Sequence of chain 1.D:
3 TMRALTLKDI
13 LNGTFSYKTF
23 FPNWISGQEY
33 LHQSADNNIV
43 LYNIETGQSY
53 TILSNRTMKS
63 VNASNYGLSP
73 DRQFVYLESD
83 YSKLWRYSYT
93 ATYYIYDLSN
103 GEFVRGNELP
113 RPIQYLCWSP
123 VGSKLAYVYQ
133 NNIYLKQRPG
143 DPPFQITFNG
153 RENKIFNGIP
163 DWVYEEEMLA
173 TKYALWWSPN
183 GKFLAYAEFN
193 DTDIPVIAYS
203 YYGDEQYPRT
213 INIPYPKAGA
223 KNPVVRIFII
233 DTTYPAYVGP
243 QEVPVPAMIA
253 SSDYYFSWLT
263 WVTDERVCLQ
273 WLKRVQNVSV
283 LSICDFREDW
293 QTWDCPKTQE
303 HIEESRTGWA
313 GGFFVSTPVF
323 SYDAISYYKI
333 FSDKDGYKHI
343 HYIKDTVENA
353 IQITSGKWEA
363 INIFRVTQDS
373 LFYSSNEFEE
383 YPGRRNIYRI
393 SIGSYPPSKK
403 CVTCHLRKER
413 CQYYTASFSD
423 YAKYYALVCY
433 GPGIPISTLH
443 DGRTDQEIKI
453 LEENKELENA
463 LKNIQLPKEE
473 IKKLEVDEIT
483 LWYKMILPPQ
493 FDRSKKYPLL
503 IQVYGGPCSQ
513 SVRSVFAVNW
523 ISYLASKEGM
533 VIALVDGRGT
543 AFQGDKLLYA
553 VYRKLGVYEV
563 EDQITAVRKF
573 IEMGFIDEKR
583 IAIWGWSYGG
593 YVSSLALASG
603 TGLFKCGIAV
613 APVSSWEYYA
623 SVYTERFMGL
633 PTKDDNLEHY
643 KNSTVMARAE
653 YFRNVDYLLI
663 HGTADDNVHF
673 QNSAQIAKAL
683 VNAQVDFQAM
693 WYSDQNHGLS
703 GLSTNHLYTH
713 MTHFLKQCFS

Binding-site contacts:
Ligand atom N2 contacts residue ASN14 of chain 1.D at 2.9 Å (h-bond).
Ligand atom C1 contacts residue THR16 of chain 1.D at 3.9 Å.
Ligand atom O5 contacts residue ASN14 of chain 1.D at 2.3 Å (h-bond).
Ligand atom C3 contacts residue ASN14 of chain 1.D at 3.8 Å.
Ligand atom O5 contacts residue THR16 of chain 1.D at 3.6 Å.
Ligand atom C1 contacts residue ASN14 of chain 1.D at 1.4 Å.
Ligand atom C7 contacts residue ASN14 of chain 1.D at 3.8 Å.
Ligand atom O5 contacts residue GLY15 of chain 1.D at 4.1 Å.
Ligand atom C6 contacts residue THR16 of chain 1.D at 4.2 Å.
Ligand atom O7 contacts residue ASN14 of chain 1.D at 4.2 Å.
Ligand atom C6 contacts residue GLY15 of chain 1.D at 4.1 Å.
Ligand atom C2 contacts residue ASN14 of chain 1.D at 2.5 Å.
Ligand atom C2 contacts residue THR16 of chain 1.D at 4.2 Å.
Ligand atom O6 contacts residue GLY15 of chain 1.D at 3.2 Å (h-bond).
Ligand atom O6 contacts residue THR16 of chain 1.D at 4.2 Å.
Ligand atom C4 contacts residue ASN14 of chain 1.D at 4.2 Å.
Ligand atom C5 contacts residue ASN14 of chain 1.D at 3.6 Å.

A small-molecule ligand and the protein it binds are described below.
Small molecule (SMILES): CC(=O)N[C@@H]1[C@@H](O)[C@H](O)[C@@H](CO)O[C@H]1O